Sequence of chain 1.C:
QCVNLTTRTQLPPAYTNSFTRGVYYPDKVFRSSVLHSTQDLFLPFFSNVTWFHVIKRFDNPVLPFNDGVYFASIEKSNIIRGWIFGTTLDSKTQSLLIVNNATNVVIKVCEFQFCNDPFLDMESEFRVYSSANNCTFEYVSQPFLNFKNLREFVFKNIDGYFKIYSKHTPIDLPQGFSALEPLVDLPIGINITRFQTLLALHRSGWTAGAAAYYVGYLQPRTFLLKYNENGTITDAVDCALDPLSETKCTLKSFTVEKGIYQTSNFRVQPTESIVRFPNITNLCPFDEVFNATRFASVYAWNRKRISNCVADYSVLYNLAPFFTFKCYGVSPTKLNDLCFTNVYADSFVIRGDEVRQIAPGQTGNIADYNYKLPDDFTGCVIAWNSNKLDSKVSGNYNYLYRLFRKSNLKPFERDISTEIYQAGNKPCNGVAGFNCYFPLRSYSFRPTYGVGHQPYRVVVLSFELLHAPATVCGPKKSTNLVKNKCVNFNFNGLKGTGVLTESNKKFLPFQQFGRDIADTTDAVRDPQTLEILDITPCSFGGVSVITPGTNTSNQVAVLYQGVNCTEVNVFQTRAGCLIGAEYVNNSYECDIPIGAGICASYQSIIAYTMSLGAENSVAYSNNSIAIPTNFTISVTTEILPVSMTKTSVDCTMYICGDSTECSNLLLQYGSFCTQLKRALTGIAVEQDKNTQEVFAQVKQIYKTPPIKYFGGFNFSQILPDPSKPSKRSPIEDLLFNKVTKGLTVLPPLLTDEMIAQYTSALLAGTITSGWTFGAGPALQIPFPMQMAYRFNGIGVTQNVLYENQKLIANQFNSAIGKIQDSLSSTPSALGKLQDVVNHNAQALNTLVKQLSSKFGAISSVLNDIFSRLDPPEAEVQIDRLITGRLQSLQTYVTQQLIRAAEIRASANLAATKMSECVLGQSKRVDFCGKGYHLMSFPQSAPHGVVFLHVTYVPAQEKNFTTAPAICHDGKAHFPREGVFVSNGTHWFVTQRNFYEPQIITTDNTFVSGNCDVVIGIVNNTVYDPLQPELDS

Binding-site contacts:
Ligand atom O6 contacts residue PHE322 of chain 1.C at 3.5 Å.
Ligand atom C6 contacts residue ASP323 of chain 1.C at 3.7 Å.
Ligand atom C2 contacts residue ASN327 of chain 1.C at 2.4 Å.
Ligand atom C5 contacts residue ASN327 of chain 1.C at 3.7 Å.
Ligand atom C1 contacts residue ASN327 of chain 1.C at 1.4 Å.
Ligand atom O7 contacts residue ASN327 of chain 1.C at 3.7 Å.
Ligand atom C3 contacts residue ASN327 of chain 1.C at 3.8 Å.
Ligand atom C5 contacts residue ASP323 of chain 1.C at 4.1 Å.
Ligand atom N2 contacts residue ASN327 of chain 1.C at 2.9 Å (h-bond).
Ligand atom O5 contacts residue ASP323 of chain 1.C at 4.2 Å.
Ligand atom O5 contacts residue ASN327 of chain 1.C at 2.4 Å (h-bond).
Ligand atom C7 contacts residue ASN327 of chain 1.C at 3.5 Å.
Ligand atom C4 contacts residue ASN327 of chain 1.C at 4.2 Å.
Ligand atom C6 contacts residue PHE322 of chain 1.C at 3.6 Å (hydrophobic).

The small molecule below binds the protein below.
Small molecule (SMILES): CC(=O)N[C@@H]1[C@@H](O)[C@H](O)[C@@H](CO)O[C@H]1O